Sequence of chain 1.A:
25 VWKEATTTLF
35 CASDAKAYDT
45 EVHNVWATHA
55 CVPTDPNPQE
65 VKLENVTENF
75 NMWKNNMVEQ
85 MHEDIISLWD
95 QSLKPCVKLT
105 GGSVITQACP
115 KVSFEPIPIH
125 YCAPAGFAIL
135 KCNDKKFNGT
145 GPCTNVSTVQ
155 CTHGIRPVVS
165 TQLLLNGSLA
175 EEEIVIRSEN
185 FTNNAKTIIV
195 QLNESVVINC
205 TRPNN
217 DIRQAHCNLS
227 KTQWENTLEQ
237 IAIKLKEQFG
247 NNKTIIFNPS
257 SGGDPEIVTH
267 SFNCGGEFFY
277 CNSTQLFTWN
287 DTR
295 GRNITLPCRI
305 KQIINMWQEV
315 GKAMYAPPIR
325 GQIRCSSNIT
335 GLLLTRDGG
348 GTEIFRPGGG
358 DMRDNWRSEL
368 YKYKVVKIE

A small-molecule ligand and the protein it binds are described below.
Small molecule (SMILES): CC(=O)N[C@@H]1[C@@H](O)[C@H](O)[C@@H](CO)O[C@H]1O

Binding-site contacts:
Ligand atom O7 contacts residue ASN297 of chain 1.A at 4.3 Å.
Ligand atom O6 contacts residue SER330 of chain 1.A at 4.4 Å.
Ligand atom O5 contacts residue ASN203 of chain 1.A at 2.5 Å (h-bond).
Ligand atom O7 contacts residue ASN203 of chain 1.A at 3.2 Å (h-bond).
Ligand atom N2 contacts residue ASN203 of chain 1.A at 2.7 Å (h-bond).
Ligand atom C1 contacts residue ASN203 of chain 1.A at 1.5 Å.
Ligand atom C5 contacts residue ASN203 of chain 1.A at 3.7 Å.
Ligand atom O5 contacts residue SER330 of chain 1.A at 4.3 Å.
Ligand atom C8 contacts residue ASN203 of chain 1.A at 4.2 Å.
Ligand atom C6 contacts residue ARG328 of chain 1.A at 3.9 Å.
Ligand atom C3 contacts residue ASN203 of chain 1.A at 3.7 Å.
Ligand atom C5 contacts residue ARG328 of chain 1.A at 4.1 Å.
Ligand atom C8 contacts residue ASN224 of chain 1.A at 3.7 Å.
Ligand atom C7 contacts residue ASN203 of chain 1.A at 3.1 Å.
Ligand atom C7 contacts residue ASN224 of chain 1.A at 4.2 Å.
Ligand atom C1 contacts residue VAL201 of chain 1.A at 4.3 Å (hydrophobic).
Ligand atom O6 contacts residue ARG328 of chain 1.A at 3.0 Å (salt-bridge).
Ligand atom C8 contacts residue ASN297 of chain 1.A at 3.6 Å.
Ligand atom C2 contacts residue ASN203 of chain 1.A at 2.3 Å.
Ligand atom C1 contacts residue ARG328 of chain 1.A at 3.9 Å.
Ligand atom C4 contacts residue ASN203 of chain 1.A at 4.2 Å.
Ligand atom C8 contacts residue LEU225 of chain 1.A at 3.6 Å (hydrophobic).
Ligand atom C8 contacts residue SER226 of chain 1.A at 4.0 Å.
Ligand atom O7 contacts residue ASN224 of chain 1.A at 3.8 Å.
Ligand atom O5 contacts residue ARG328 of chain 1.A at 3.1 Å (salt-bridge).
Ligand atom C1 contacts residue SER330 of chain 1.A at 4.4 Å.